Sequence of chain 34.A:
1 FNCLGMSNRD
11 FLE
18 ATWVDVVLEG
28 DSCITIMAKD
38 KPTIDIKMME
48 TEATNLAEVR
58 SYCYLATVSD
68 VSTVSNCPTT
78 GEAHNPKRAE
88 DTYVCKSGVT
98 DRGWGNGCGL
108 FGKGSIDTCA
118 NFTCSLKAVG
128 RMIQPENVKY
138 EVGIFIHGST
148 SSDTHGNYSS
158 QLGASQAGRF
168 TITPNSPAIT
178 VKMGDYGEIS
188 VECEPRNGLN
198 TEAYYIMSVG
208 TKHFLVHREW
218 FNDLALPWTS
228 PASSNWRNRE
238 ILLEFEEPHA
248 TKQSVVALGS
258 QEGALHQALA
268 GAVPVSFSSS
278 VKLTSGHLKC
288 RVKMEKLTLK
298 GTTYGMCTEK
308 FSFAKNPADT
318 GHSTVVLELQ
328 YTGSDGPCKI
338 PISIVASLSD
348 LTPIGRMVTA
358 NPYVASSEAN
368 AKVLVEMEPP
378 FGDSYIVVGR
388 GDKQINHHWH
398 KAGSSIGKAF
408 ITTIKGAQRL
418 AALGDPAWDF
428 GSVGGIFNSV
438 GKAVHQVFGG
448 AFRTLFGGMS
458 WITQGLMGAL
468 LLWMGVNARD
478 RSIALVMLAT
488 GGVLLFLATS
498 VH

Binding-site contacts:
Ligand atom C2 contacts residue ASN154 of chain 34.A at 2.5 Å.
Ligand atom O5 contacts residue ASN154 of chain 34.A at 2.4 Å (h-bond).
Ligand atom C1 contacts residue SER156 of chain 34.A at 4.3 Å.
Ligand atom C3 contacts residue ASN154 of chain 34.A at 3.8 Å.
Ligand atom C5 contacts residue ASN154 of chain 34.A at 3.7 Å.
Ligand atom C7 contacts residue ASN154 of chain 34.A at 3.5 Å.
Ligand atom C1 contacts residue ASN154 of chain 34.A at 1.4 Å.
Ligand atom C8 contacts residue ASN154 of chain 34.A at 4.2 Å.
Ligand atom C4 contacts residue ASN154 of chain 34.A at 4.2 Å.
Ligand atom O7 contacts residue ASN154 of chain 34.A at 3.8 Å.
Ligand atom N2 contacts residue ASN154 of chain 34.A at 2.9 Å (h-bond).

A protein and the small-molecule ligand that binds it are described below.
Small molecule (SMILES): CC(=O)N[C@@H]1[C@@H](O)[C@H](O)[C@@H](CO)O[C@H]1O